Sequence of chain 1.D:
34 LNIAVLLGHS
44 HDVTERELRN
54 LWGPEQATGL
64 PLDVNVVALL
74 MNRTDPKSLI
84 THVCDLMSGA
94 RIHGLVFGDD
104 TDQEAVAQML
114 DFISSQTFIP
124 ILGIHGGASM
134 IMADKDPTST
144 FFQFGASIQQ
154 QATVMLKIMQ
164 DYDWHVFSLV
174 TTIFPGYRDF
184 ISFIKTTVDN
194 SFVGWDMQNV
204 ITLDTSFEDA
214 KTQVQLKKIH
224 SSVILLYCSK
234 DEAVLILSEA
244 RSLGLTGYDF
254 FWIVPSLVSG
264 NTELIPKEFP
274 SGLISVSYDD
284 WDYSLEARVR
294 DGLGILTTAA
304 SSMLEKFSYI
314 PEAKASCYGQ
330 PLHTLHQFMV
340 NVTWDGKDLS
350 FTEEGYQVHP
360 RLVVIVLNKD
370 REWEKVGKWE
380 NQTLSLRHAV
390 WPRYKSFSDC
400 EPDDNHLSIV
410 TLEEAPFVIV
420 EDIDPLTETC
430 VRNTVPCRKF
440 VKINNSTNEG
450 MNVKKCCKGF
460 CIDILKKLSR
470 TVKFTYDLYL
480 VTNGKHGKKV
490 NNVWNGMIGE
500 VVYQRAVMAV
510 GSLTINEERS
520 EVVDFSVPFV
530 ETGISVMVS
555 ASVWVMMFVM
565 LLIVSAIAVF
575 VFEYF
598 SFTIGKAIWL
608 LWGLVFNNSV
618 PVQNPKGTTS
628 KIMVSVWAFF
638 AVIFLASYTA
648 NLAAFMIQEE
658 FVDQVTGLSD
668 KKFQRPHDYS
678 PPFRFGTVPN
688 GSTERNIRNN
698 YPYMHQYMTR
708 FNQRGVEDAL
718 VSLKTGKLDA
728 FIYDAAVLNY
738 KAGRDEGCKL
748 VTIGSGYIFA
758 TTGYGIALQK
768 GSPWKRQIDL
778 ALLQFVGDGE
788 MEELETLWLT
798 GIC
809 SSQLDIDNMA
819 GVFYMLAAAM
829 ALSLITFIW

This small molecule binds to this protein.
Small molecule (SMILES): CC(=O)N[C@@H]1[C@@H](O)[C@H](O)[C@@H](CO)O[C@H]1O

Binding-site contacts:
Ligand atom O7 contacts residue THR382 of chain 1.D at 3.2 Å (h-bond).
Ligand atom C8 contacts residue GLU379 of chain 1.D at 3.8 Å.
Ligand atom C8 contacts residue THR382 of chain 1.D at 3.7 Å.
Ligand atom C7 contacts residue GLN381 of chain 1.D at 4.1 Å.
Ligand atom C7 contacts residue ASN380 of chain 1.D at 3.7 Å.
Ligand atom O5 contacts residue ASN380 of chain 1.D at 2.3 Å (h-bond).
Ligand atom N2 contacts residue ASN380 of chain 1.D at 3.4 Å (h-bond).
Ligand atom O7 contacts residue ASN380 of chain 1.D at 3.2 Å.
Ligand atom C3 contacts residue ASN380 of chain 1.D at 4.0 Å.
Ligand atom N2 contacts residue GLN381 of chain 1.D at 4.2 Å.
Ligand atom C7 contacts residue THR382 of chain 1.D at 3.8 Å.
Ligand atom C7 contacts residue GLU379 of chain 1.D at 4.0 Å.
Ligand atom C4 contacts residue ASN380 of chain 1.D at 4.2 Å.
Ligand atom O7 contacts residue GLU379 of chain 1.D at 3.2 Å.
Ligand atom C5 contacts residue ASN380 of chain 1.D at 3.7 Å.
Ligand atom C1 contacts residue ASN380 of chain 1.D at 1.5 Å.
Ligand atom C2 contacts residue ASN380 of chain 1.D at 2.7 Å.
Ligand atom O7 contacts residue GLN381 of chain 1.D at 3.4 Å (h-bond).